Binding-site contacts:
Ligand atom CL1 contacts residue PHE157 of chain 10.A at 2.7 Å.
Ligand atom CAN contacts residue LEU19 of chain 10.A at 4.1 Å (hydrophobic).
Ligand atom C01 contacts residue GLU60 of chain 10.A at 4.2 Å.
Ligand atom CAX contacts residue PHE157 of chain 10.A at 3.5 Å (hydrophobic).
Ligand atom CAL contacts residue GLY20 of chain 10.A at 4.2 Å.
Ligand atom CBD contacts residue VAL92 of chain 10.A at 4.0 Å (hydrophobic).
Ligand atom NAD contacts residue PHE89 of chain 10.A at 2.4 Å.
Ligand atom C01 contacts residue PHE157 of chain 10.A at 3.3 Å (hydrophobic).
Ligand atom CBE contacts residue LEU19 of chain 10.A at 3.9 Å (hydrophobic).
Ligand atom NAD contacts residue VAL27 of chain 10.A at 4.1 Å.
Ligand atom CBB contacts residue VAL27 of chain 10.A at 3.7 Å (hydrophobic).
Ligand atom CBA contacts residue VAL27 of chain 10.A at 4.0 Å (hydrophobic).
Ligand atom CBG contacts residue LEU19 of chain 10.A at 3.4 Å (hydrophobic).
Ligand atom O02 contacts residue PHE157 of chain 10.A at 2.8 Å.
Ligand atom CAK contacts residue THR93 of chain 10.A at 4.0 Å.
Ligand atom C01 contacts residue MET42 of chain 10.A at 3.6 Å (hydrophobic).
Ligand atom CAH contacts residue ALA40 of chain 10.A at 4.2 Å (hydrophobic).
Ligand atom CAY contacts residue PHE157 of chain 10.A at 3.1 Å (hydrophobic).
Ligand atom CAL contacts residue LEU19 of chain 10.A at 3.4 Å (hydrophobic).
Ligand atom CAK contacts residue LEU19 of chain 10.A at 3.7 Å (hydrophobic).
Ligand atom NAT contacts residue VAL92 of chain 10.A at 2.8 Å (h-bond).
Ligand atom NAT contacts residue LEU19 of chain 10.A at 3.5 Å.
Ligand atom CAG contacts residue VAL27 of chain 10.A at 3.9 Å (hydrophobic).
Ligand atom CAI contacts residue PHE157 of chain 10.A at 4.1 Å (hydrophobic).
Ligand atom CAK contacts residue VAL92 of chain 10.A at 2.7 Å (hydrophobic).
Ligand atom CAA contacts residue LEU19 of chain 10.A at 3.9 Å (hydrophobic).
Ligand atom CAG contacts residue PHE89 of chain 10.A at 3.0 Å (hydrophobic).
Ligand atom CBF contacts residue VAL92 of chain 10.A at 3.2 Å (hydrophobic).
Ligand atom CBA contacts residue LEU19 of chain 10.A at 4.1 Å (hydrophobic).
Ligand atom CBC contacts residue LEU19 of chain 10.A at 3.5 Å (hydrophobic).
Ligand atom CBE contacts residue VAL27 of chain 10.A at 4.1 Å (hydrophobic).
Ligand atom CBA contacts residue PHE89 of chain 10.A at 4.2 Å (hydrophobic).
Ligand atom CAJ contacts residue VAL27 of chain 10.A at 3.7 Å (hydrophobic).
Ligand atom OAW contacts residue THR93 of chain 10.A at 4.2 Å.
Ligand atom CAH contacts residue VAL92 of chain 10.A at 3.2 Å (hydrophobic).
Ligand atom CAH contacts residue LEU19 of chain 10.A at 3.7 Å (hydrophobic).
Ligand atom NAU contacts residue VAL27 of chain 10.A at 3.6 Å.
Ligand atom CBF contacts residue LEU19 of chain 10.A at 3.6 Å (hydrophobic).
Ligand atom OAV contacts residue LEU19 of chain 10.A at 2.9 Å (h-bond).
Ligand atom CBD contacts residue LEU19 of chain 10.A at 3.9 Å (hydrophobic).

This protein binds this small molecule.
Small molecule (SMILES): COc1cc(Nc2c(C#N)cnc3cc(OCCCN4CCN(C)CC4)c(OC)cc23)c(Cl)cc1Cl

Sequence of chain 10.A:
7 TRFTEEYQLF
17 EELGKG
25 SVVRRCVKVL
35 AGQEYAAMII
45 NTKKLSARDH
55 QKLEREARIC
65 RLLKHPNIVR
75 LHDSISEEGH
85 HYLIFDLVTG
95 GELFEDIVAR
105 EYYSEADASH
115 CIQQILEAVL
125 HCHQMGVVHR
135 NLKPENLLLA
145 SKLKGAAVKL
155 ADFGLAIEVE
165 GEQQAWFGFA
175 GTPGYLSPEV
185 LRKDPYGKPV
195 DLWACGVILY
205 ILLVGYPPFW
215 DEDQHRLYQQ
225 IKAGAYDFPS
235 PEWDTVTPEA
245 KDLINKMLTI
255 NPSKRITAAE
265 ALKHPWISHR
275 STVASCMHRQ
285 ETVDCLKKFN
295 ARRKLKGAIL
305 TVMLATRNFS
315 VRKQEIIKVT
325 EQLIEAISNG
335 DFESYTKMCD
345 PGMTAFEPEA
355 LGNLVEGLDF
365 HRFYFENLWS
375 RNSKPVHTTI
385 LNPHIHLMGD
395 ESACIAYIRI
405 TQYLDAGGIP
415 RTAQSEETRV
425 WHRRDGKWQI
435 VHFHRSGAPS